Sequence of chain 1.Q:
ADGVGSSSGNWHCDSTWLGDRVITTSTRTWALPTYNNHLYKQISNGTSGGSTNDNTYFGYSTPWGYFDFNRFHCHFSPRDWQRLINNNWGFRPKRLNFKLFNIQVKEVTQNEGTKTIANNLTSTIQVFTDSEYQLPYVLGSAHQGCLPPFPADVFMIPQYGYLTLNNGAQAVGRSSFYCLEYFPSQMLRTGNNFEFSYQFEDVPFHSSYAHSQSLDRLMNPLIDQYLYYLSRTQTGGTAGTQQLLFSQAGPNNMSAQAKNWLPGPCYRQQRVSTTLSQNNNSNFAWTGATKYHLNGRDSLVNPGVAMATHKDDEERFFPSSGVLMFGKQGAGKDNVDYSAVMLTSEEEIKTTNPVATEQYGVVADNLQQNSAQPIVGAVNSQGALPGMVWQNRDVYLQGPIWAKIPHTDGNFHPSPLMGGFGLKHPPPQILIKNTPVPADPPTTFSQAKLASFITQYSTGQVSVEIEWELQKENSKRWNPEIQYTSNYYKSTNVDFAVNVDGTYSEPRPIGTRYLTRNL

Binding-site contacts:
Ligand atom N4 contacts residue VAL203 of chain 1.Q at 3.4 Å (h-bond).
Ligand atom O3' contacts residue DA1 of chain 1.PC at 1.6 Å.
Ligand atom N4 contacts residue PRO204 of chain 1.Q at 4.2 Å.
Ligand atom C4' contacts residue DA1 of chain 1.PC at 4.0 Å.
Ligand atom C5 contacts residue ASP202 of chain 1.Q at 3.1 Å.
Ligand atom C2 contacts residue DA1 of chain 1.PC at 4.2 Å.
Ligand atom C5' contacts residue PRO204 of chain 1.Q at 4.5 Å (hydrophobic).
Ligand atom C4 contacts residue ASP202 of chain 1.Q at 3.0 Å.
Ligand atom C6 contacts residue ASP202 of chain 1.Q at 4.3 Å.
Ligand atom C6 contacts residue PRO204 of chain 1.Q at 3.9 Å (hydrophobic).
Ligand atom N1 contacts residue PRO204 of chain 1.Q at 4.2 Å.
Ligand atom N3 contacts residue ASP202 of chain 1.Q at 4.2 Å.
Ligand atom N4 contacts residue ASP202 of chain 1.Q at 2.4 Å (salt-bridge).
Ligand atom N3 contacts residue PRO204 of chain 1.Q at 4.0 Å.
Ligand atom C2' contacts residue PRO204 of chain 1.Q at 4.0 Å (hydrophobic).
Ligand atom C4 contacts residue PRO204 of chain 1.Q at 3.8 Å (hydrophobic).
Ligand atom C2' contacts residue DA1 of chain 1.PC at 2.9 Å.
Ligand atom C2 contacts residue PRO204 of chain 1.Q at 4.3 Å (hydrophobic).
Ligand atom O2 contacts residue DA1 of chain 1.PC at 3.4 Å (h-bond).
Ligand atom C5 contacts residue PRO204 of chain 1.Q at 3.6 Å (hydrophobic).
Ligand atom C4 contacts residue VAL203 of chain 1.Q at 4.1 Å (hydrophobic).
Ligand atom C5 contacts residue VAL203 of chain 1.Q at 3.8 Å (hydrophobic).
Ligand atom C3' contacts residue DA1 of chain 1.PC at 2.6 Å.
Ligand atom C1' contacts residue DA1 of chain 1.PC at 3.9 Å.

The small molecule below binds the protein below.
Small molecule (SMILES): Nc1ccn([C@H]2C[C@H](O)[C@@H](COP(=O)(O)O)O2)c(=O)n1